The protein below binds the small molecule below.
Small molecule (SMILES): CCCCCCCC(O)O

Binding-site contacts:
Ligand atom C5 contacts residue TRP192 of chain 1.N at 4.1 Å (hydrophobic).
Ligand atom C8 contacts residue LEU38 of chain 1.N at 3.7 Å (hydrophobic).
Ligand atom O3 contacts residue SER114 of chain 1.N at 2.2 Å (h-bond).
Ligand atom O3 contacts residue TRP115 of chain 1.N at 4.1 Å.
Ligand atom C5 contacts residue HIS285 of chain 1.N at 3.2 Å.
Ligand atom O3 contacts residue LEU38 of chain 1.N at 4.3 Å.
Ligand atom O4 contacts residue LEU38 of chain 1.N at 3.0 Å (h-bond).
Ligand atom C7 contacts residue LEU38 of chain 1.N at 3.8 Å (hydrophobic).
Ligand atom C9 contacts residue TRP192 of chain 1.N at 4.1 Å (hydrophobic).
Ligand atom C4 contacts residue TRP115 of chain 1.N at 3.8 Å (hydrophobic).
Ligand atom C6 contacts residue TRP192 of chain 1.N at 3.9 Å (hydrophobic).
Ligand atom C5 contacts residue LEU38 of chain 1.N at 4.4 Å (hydrophobic).
Ligand atom C10 contacts residue TRP192 of chain 1.N at 4.2 Å (hydrophobic).
Ligand atom C8 contacts residue TRP192 of chain 1.N at 3.8 Å (hydrophobic).
Ligand atom C6 contacts residue SER114 of chain 1.N at 4.1 Å.
Ligand atom C9 contacts residue PHE176 of chain 1.N at 3.3 Å (hydrophobic).
Ligand atom C11 contacts residue GLY212 of chain 1.N at 4.1 Å.
Ligand atom O4 contacts residue GLY37 of chain 1.N at 3.9 Å.
Ligand atom C5 contacts residue SER114 of chain 1.N at 2.8 Å.
Ligand atom C10 contacts residue PHE176 of chain 1.N at 3.8 Å (hydrophobic).
Ligand atom C6 contacts residue LEU38 of chain 1.N at 3.2 Å (hydrophobic).
Ligand atom O3 contacts residue HIS285 of chain 1.N at 4.4 Å.
Ligand atom C11 contacts residue PHE211 of chain 1.N at 4.3 Å (hydrophobic).
Ligand atom O4 contacts residue TRP115 of chain 1.N at 3.2 Å (h-bond).
Ligand atom C7 contacts residue TRP192 of chain 1.N at 3.5 Å (hydrophobic).
Ligand atom C4 contacts residue HIS285 of chain 1.N at 3.6 Å.
Ligand atom C4 contacts residue SER114 of chain 1.N at 1.6 Å.
Ligand atom C4 contacts residue LEU38 of chain 1.N at 4.1 Å (hydrophobic).
Ligand atom O4 contacts residue SER114 of chain 1.N at 2.3 Å (h-bond).

Sequence of chain 1.N:
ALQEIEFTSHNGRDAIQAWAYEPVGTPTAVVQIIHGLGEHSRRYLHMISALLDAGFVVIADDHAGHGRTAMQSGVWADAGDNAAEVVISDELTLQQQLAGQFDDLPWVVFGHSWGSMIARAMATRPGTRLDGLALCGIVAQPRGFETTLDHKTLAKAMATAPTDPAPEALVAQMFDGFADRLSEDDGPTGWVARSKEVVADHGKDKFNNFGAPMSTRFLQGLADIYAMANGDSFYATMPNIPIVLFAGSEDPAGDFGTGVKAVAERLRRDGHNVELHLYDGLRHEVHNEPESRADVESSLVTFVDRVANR